Sequence of chain 3.A:
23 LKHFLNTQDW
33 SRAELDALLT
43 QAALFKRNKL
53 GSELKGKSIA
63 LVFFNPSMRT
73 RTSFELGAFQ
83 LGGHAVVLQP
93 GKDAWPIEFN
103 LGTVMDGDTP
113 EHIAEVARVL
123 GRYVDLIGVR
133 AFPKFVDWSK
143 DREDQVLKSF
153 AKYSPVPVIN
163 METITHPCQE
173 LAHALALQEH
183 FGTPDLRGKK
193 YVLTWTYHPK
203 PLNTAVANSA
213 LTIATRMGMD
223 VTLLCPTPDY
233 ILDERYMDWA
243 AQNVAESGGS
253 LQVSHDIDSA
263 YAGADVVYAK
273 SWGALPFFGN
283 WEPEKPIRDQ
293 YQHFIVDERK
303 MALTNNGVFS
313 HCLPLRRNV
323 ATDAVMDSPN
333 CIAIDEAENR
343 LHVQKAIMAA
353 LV

Sequence of chain 1.A:
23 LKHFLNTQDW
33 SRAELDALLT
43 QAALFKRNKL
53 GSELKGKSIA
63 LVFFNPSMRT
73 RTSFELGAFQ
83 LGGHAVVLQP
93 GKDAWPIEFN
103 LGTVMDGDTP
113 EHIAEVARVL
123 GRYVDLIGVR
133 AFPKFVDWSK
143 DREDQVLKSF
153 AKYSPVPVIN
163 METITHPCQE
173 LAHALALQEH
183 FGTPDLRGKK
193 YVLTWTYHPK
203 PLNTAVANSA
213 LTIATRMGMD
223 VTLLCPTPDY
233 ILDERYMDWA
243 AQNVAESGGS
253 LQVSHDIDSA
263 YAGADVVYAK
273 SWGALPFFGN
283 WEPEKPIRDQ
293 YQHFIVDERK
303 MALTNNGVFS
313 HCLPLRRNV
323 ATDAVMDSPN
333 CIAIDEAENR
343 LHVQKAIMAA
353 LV

This small molecule binds to this protein.
Small molecule (SMILES): CCC[C@H](NC(=O)CCC(=O)O)C(=O)O

Binding-site contacts:
Ligand atom CG contacts residue GLU164 of chain 3.A at 3.8 Å.
Ligand atom CA contacts residue PHE134 of chain 3.A at 3.8 Å (hydrophobic).
Ligand atom C4 contacts residue PRO112 of chain 1.A at 3.6 Å (hydrophobic).
Ligand atom O1 contacts residue PHE134 of chain 3.A at 3.8 Å.
Ligand atom CD contacts residue GLU164 of chain 3.A at 3.7 Å.
Ligand atom OD1 contacts residue ARG318 of chain 3.A at 2.8 Å (salt-bridge).
Ligand atom CD contacts residue VAL208 of chain 3.A at 4.2 Å (hydrophobic).
Ligand atom CB contacts residue CP1 of chain 3.C at 4.1 Å.
Ligand atom OXT contacts residue LEU204 of chain 3.A at 3.8 Å.
Ligand atom C2 contacts residue LEU204 of chain 3.A at 4.0 Å (hydrophobic).
Ligand atom C contacts residue ASN205 of chain 3.A at 4.0 Å.
Ligand atom C contacts residue LYS272 of chain 3.A at 3.4 Å.
Ligand atom O contacts residue ASN205 of chain 3.A at 3.7 Å.
Ligand atom C contacts residue GLU164 of chain 3.A at 3.6 Å.
Ligand atom CD contacts residue CP1 of chain 3.C at 3.3 Å.
Ligand atom CD contacts residue PRO316 of chain 3.A at 4.2 Å (hydrophobic).
Ligand atom CG contacts residue VAL208 of chain 3.A at 4.2 Å (hydrophobic).
Ligand atom OD2 contacts residue HIS200 of chain 3.A at 3.9 Å.
Ligand atom OD2 contacts residue ARG318 of chain 3.A at 2.8 Å (salt-bridge).
Ligand atom C3 contacts residue TRP97 of chain 1.A at 3.8 Å (hydrophobic).
Ligand atom OD1 contacts residue PRO112 of chain 1.A at 3.7 Å.
Ligand atom C1 contacts residue TRP97 of chain 1.A at 3.8 Å (hydrophobic).
Ligand atom C4 contacts residue ARG318 of chain 3.A at 3.6 Å.
Ligand atom OD1 contacts residue HIS200 of chain 3.A at 2.7 Å (h-bond).
Ligand atom CB contacts residue GLU164 of chain 3.A at 3.5 Å.
Ligand atom OXT contacts residue ASN205 of chain 3.A at 3.8 Å.
Ligand atom CA contacts residue GLU164 of chain 3.A at 4.1 Å.
Ligand atom CD contacts residue CYS314 of chain 3.A at 3.6 Å (hydrophobic).
Ligand atom OD2 contacts residue PRO112 of chain 1.A at 3.6 Å.
Ligand atom CG contacts residue LEU315 of chain 3.A at 3.8 Å (hydrophobic).
Ligand atom O contacts residue LYS272 of chain 3.A at 3.8 Å.
Ligand atom CD contacts residue HIS168 of chain 3.A at 4.2 Å.
Ligand atom O contacts residue GLU164 of chain 3.A at 2.5 Å (salt-bridge).
Ligand atom O1 contacts residue TRP97 of chain 1.A at 3.5 Å.
Ligand atom C3 contacts residue PRO112 of chain 1.A at 4.2 Å (hydrophobic).
Ligand atom OXT contacts residue LYS272 of chain 3.A at 2.6 Å (salt-bridge).
Ligand atom C4 contacts residue HIS200 of chain 3.A at 3.5 Å.
Ligand atom CD contacts residue LEU315 of chain 3.A at 3.1 Å (hydrophobic).
Ligand atom CB contacts residue PHE134 of chain 3.A at 3.8 Å (hydrophobic).
Ligand atom CG contacts residue CYS314 of chain 3.A at 3.7 Å (hydrophobic).